This protein binds this small molecule.
Small molecule (SMILES): CC(=O)N[C@@H]1[C@@H](O)[C@H](O)[C@@H](CO)O[C@H]1O

Binding-site contacts:
Ligand atom C4 contacts residue VAL31 of chain 23.F at 3.8 Å (hydrophobic).
Ligand atom C7 contacts residue ASN69 of chain 23.F at 3.8 Å.
Ligand atom C1 contacts residue VAL31 of chain 23.F at 4.3 Å (hydrophobic).
Ligand atom C2 contacts residue VAL31 of chain 23.F at 4.0 Å (hydrophobic).
Ligand atom C5 contacts residue ASN69 of chain 23.F at 3.7 Å.
Ligand atom O7 contacts residue ASN69 of chain 23.F at 3.8 Å.
Ligand atom O4 contacts residue VAL31 of chain 23.F at 3.3 Å.
Ligand atom N2 contacts residue VAL31 of chain 23.F at 4.0 Å.
Ligand atom C1 contacts residue ASN69 of chain 23.F at 2.7 Å.
Ligand atom C3 contacts residue VAL31 of chain 23.F at 3.0 Å (hydrophobic).
Ligand atom C8 contacts residue SER70 of chain 23.F at 3.7 Å.
Ligand atom O3 contacts residue NAG1 of chain 23.DA at 2.6 Å (h-bond).
Ligand atom O5 contacts residue MET33 of chain 23.F at 4.2 Å.
Ligand atom N2 contacts residue ASN69 of chain 23.F at 4.3 Å.
Ligand atom O1 contacts residue VAL31 of chain 23.F at 3.4 Å (h-bond).
Ligand atom C3 contacts residue NAG1 of chain 23.DA at 3.7 Å.
Ligand atom O1 contacts residue MET33 of chain 23.F at 3.9 Å.
Ligand atom C8 contacts residue ARG57 of chain 23.F at 4.2 Å.
Ligand atom C5 contacts residue VAL31 of chain 23.F at 4.2 Å (hydrophobic).
Ligand atom C5 contacts residue NAG1 of chain 23.DA at 4.3 Å.
Ligand atom C6 contacts residue ASN69 of chain 23.F at 4.4 Å.
Ligand atom C7 contacts residue SER70 of chain 23.F at 4.4 Å.
Ligand atom O6 contacts residue NAG1 of chain 23.DA at 3.0 Å.
Ligand atom C2 contacts residue ASN69 of chain 23.F at 4.2 Å.
Ligand atom O5 contacts residue ASN69 of chain 23.F at 2.8 Å (h-bond).
Ligand atom O4 contacts residue NAG1 of chain 23.DA at 3.0 Å.
Ligand atom C5 contacts residue MET33 of chain 23.F at 3.7 Å (hydrophobic).
Ligand atom O1 contacts residue SER70 of chain 23.F at 4.2 Å.
Ligand atom C6 contacts residue LEU24 of chain 23.F at 4.5 Å (hydrophobic).
Ligand atom O1 contacts residue ASN69 of chain 23.F at 2.1 Å (h-bond).
Ligand atom C6 contacts residue MET33 of chain 23.F at 3.5 Å (hydrophobic).
Ligand atom C8 contacts residue ASN69 of chain 23.F at 3.4 Å.
Ligand atom C4 contacts residue NAG1 of chain 23.DA at 3.2 Å.
Ligand atom C6 contacts residue NAG1 of chain 23.DA at 4.3 Å.
Ligand atom O3 contacts residue VAL31 of chain 23.F at 3.6 Å.

Sequence of chain 23.F:
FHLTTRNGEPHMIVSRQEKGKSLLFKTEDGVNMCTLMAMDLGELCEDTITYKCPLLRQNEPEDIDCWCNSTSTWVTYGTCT